Sequence of chain 4.A:
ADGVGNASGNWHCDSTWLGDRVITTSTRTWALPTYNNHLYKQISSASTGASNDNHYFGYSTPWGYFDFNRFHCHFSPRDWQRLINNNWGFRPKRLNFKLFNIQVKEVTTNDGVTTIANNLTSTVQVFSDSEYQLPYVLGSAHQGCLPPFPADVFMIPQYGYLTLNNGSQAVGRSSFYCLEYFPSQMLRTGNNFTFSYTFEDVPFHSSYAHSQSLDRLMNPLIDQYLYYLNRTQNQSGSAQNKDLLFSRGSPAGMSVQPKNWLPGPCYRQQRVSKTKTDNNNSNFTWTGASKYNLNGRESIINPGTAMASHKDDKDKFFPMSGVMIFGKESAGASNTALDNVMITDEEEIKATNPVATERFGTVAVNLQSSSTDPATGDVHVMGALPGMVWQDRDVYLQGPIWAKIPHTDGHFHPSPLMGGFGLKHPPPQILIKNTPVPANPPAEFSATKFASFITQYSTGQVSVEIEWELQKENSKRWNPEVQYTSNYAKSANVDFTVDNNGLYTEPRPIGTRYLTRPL

This protein binds this small molecule.
Small molecule (SMILES): Nc1ncnc2c1ncn2[C@@H]1C[C@@H](O)[C@@H](COP(=O)(O)O)O1

Binding-site contacts:
Ligand atom C3' contacts residue GLY437 of chain 4.A at 3.9 Å.
Ligand atom N9 contacts residue GLY437 of chain 4.A at 3.3 Å (h-bond).
Ligand atom C8 contacts residue GLY437 of chain 4.A at 2.8 Å.
Ligand atom O3' contacts residue LYS439 of chain 4.A at 3.5 Å.
Ligand atom O1P contacts residue LYS439 of chain 4.A at 2.6 Å.
Ligand atom P contacts residue HIS426 of chain 4.A at 3.9 Å.
Ligand atom N1 contacts residue HIS428 of chain 4.A at 3.3 Å.
Ligand atom C6 contacts residue HIS428 of chain 4.A at 4.2 Å.
Ligand atom N7 contacts residue PRO218 of chain 4.A at 4.0 Å.
Ligand atom C2' contacts residue GLY437 of chain 4.A at 2.8 Å.
Ligand atom N7 contacts residue VAL217 of chain 4.A at 3.7 Å.
Ligand atom N6 contacts residue ASP407 of chain 4.A at 3.6 Å (salt-bridge).
Ligand atom N9 contacts residue PRO429 of chain 4.A at 4.3 Å.
Ligand atom N7 contacts residue GLY437 of chain 4.A at 3.5 Å (h-bond).
Ligand atom N7 contacts residue PRO429 of chain 4.A at 4.3 Å.
Ligand atom C8 contacts residue VAL217 of chain 4.A at 3.5 Å (hydrophobic).
Ligand atom O5' contacts residue LYS439 of chain 4.A at 3.8 Å.
Ligand atom C2 contacts residue HIS428 of chain 4.A at 3.8 Å.
Ligand atom O3P contacts residue LYS439 of chain 4.A at 2.9 Å.
Ligand atom O3' contacts residue GLU215 of chain 4.A at 3.5 Å (salt-bridge).
Ligand atom N6 contacts residue HIS428 of chain 4.A at 4.0 Å.
Ligand atom N6 contacts residue SER430 of chain 4.A at 3.7 Å.
Ligand atom N3 contacts residue PRO429 of chain 4.A at 4.4 Å.
Ligand atom O3' contacts residue ILE420 of chain 4.A at 4.2 Å.
Ligand atom O2P contacts residue HIS426 of chain 4.A at 3.6 Å.
Ligand atom N9 contacts residue PRO218 of chain 4.A at 4.2 Å.
Ligand atom P contacts residue LYS439 of chain 4.A at 3.3 Å.
Ligand atom C4 contacts residue PRO218 of chain 4.A at 4.1 Å (hydrophobic).
Ligand atom C6 contacts residue PRO218 of chain 4.A at 4.2 Å (hydrophobic).
Ligand atom O1P contacts residue HIS426 of chain 4.A at 2.7 Å (h-bond).
Ligand atom C8 contacts residue PRO429 of chain 4.A at 4.3 Å (hydrophobic).
Ligand atom C5 contacts residue PRO218 of chain 4.A at 4.0 Å (hydrophobic).
Ligand atom O3' contacts residue GLY437 of chain 4.A at 3.9 Å.
Ligand atom C1' contacts residue GLY437 of chain 4.A at 3.3 Å.
Ligand atom C6 contacts residue SER430 of chain 4.A at 4.2 Å.
Ligand atom C3' contacts residue GLU215 of chain 4.A at 3.3 Å.
Ligand atom N9 contacts residue VAL217 of chain 4.A at 4.4 Å.
Ligand atom C8 contacts residue PRO218 of chain 4.A at 4.2 Å (hydrophobic).
Ligand atom C2' contacts residue ASP216 of chain 4.A at 4.3 Å.
Ligand atom C2' contacts residue GLU215 of chain 4.A at 3.6 Å.